Sequence of chain 1.A:
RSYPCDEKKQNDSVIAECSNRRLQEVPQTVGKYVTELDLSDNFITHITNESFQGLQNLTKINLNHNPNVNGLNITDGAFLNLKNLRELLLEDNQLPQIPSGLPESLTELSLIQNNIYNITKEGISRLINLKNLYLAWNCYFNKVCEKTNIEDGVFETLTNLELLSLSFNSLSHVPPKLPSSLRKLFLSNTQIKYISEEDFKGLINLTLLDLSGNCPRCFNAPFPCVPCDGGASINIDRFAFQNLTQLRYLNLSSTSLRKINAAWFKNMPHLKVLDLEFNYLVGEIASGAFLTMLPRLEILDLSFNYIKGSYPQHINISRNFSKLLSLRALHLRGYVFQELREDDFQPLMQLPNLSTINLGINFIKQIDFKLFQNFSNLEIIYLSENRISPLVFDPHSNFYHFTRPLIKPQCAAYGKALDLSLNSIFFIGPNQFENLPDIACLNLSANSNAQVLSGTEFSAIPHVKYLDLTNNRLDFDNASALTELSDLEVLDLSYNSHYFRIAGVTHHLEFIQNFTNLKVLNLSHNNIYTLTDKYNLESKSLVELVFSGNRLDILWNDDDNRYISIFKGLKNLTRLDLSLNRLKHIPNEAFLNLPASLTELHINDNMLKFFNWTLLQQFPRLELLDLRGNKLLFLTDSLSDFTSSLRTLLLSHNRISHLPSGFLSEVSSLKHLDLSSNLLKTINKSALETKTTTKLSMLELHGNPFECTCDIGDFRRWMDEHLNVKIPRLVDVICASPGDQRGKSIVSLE

This protein binds this small molecule.
Small molecule (SMILES): Cc1cccc(-c2ccnc3c(C(N)=O)cnn23)c1

Binding-site contacts:
Ligand atom C10 contacts residue PHE472 of chain 1.A at 3.9 Å (hydrophobic).
Ligand atom C12 contacts residue GLN497 of chain 1.A at 3.6 Å.
Ligand atom O contacts residue VAL498 of chain 1.A at 3.4 Å (h-bond).
Ligand atom C5 contacts residue PHE473 of chain 1.A at 3.7 Å (hydrophobic).
Ligand atom C3 contacts residue PHE473 of chain 1.A at 3.6 Å (hydrophobic).
Ligand atom N1 contacts residue PHE473 of chain 1.A at 3.6 Å.
Ligand atom C5 contacts residue PHE239 of chain 1.B at 3.9 Å (hydrophobic).
Ligand atom C13 contacts residue PHE324 of chain 1.B at 3.9 Å (hydrophobic).
Ligand atom C3 contacts residue SER330 of chain 1.B at 3.7 Å.
Ligand atom C4 contacts residue GLN497 of chain 1.A at 3.8 Å.
Ligand atom C10 contacts residue ALA496 of chain 1.A at 3.9 Å (hydrophobic).
Ligand atom N contacts residue PHE473 of chain 1.A at 3.9 Å.
Ligand atom C7 contacts residue VAL356 of chain 1.B at 3.8 Å (hydrophobic).
Ligand atom N3 contacts residue GLN497 of chain 1.A at 3.8 Å.
Ligand atom C3 contacts residue GLY329 of chain 1.B at 3.6 Å.
Ligand atom N3 contacts residue LYS328 of chain 1.B at 3.6 Å.
Ligand atom C8 contacts residue PHE383 of chain 1.B at 3.9 Å (hydrophobic).
Ligand atom C13 contacts residue GLY354 of chain 1.B at 3.8 Å.
Ligand atom C13 contacts residue TYR326 of chain 1.B at 3.9 Å (hydrophobic).
Ligand atom N3 contacts residue PHE473 of chain 1.A at 3.6 Å.
Ligand atom C12 contacts residue PHE239 of chain 1.B at 3.6 Å (hydrophobic).
Ligand atom C2 contacts residue TYR326 of chain 1.B at 3.7 Å (hydrophobic).
Ligand atom C contacts residue PHE473 of chain 1.A at 3.7 Å (hydrophobic).
Ligand atom N1 contacts residue GLY329 of chain 1.B at 3.1 Å (h-bond).
Ligand atom C11 contacts residue ALA496 of chain 1.A at 3.9 Å (hydrophobic).
Ligand atom C1 contacts residue TYR326 of chain 1.B at 3.7 Å (hydrophobic).
Ligand atom O contacts residue GLN497 of chain 1.A at 3.4 Å (h-bond).
Ligand atom N3 contacts residue GLY329 of chain 1.B at 3.1 Å (h-bond).
Ligand atom N contacts residue TYR326 of chain 1.B at 3.9 Å.
Ligand atom C4 contacts residue PHE239 of chain 1.B at 3.9 Å (hydrophobic).
Ligand atom C11 contacts residue PHE383 of chain 1.B at 3.9 Å (hydrophobic).
Ligand atom C7 contacts residue TYR326 of chain 1.B at 3.6 Å (hydrophobic).
Ligand atom C2 contacts residue PHE473 of chain 1.A at 3.8 Å (hydrophobic).
Ligand atom N1 contacts residue LYS328 of chain 1.B at 3.9 Å.
Ligand atom C3 contacts residue ILE327 of chain 1.B at 3.8 Å (hydrophobic).
Ligand atom N2 contacts residue ALA496 of chain 1.A at 3.6 Å (h-bond).
Ligand atom C9 contacts residue PHE383 of chain 1.B at 3.5 Å (hydrophobic).
Ligand atom C4 contacts residue PHE473 of chain 1.A at 3.9 Å (hydrophobic).
Ligand atom O contacts residue PHE239 of chain 1.B at 3.3 Å.
Ligand atom C4 contacts residue ALA496 of chain 1.A at 3.1 Å (hydrophobic).

Sequence of chain 1.B:
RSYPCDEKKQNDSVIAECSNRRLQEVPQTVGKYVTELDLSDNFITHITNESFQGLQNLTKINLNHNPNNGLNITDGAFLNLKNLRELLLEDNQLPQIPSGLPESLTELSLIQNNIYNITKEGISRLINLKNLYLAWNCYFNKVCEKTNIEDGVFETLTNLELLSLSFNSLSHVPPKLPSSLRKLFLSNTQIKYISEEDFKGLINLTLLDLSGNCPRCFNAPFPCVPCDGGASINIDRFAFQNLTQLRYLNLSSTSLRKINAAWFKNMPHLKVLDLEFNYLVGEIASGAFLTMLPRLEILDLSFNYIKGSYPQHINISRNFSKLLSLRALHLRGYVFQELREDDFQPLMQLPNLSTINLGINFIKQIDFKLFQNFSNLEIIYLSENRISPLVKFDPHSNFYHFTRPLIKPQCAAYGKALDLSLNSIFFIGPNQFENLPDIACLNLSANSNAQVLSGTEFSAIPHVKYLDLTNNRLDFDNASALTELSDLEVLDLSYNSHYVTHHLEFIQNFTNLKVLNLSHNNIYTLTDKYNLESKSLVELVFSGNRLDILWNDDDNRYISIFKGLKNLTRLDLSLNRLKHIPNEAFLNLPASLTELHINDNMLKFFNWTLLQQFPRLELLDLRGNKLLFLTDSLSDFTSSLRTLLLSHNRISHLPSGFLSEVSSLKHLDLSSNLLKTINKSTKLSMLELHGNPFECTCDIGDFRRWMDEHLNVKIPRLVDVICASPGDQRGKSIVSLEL